A small-molecule ligand and the protein it binds are described below.
Small molecule (SMILES): CC(=O)N[C@H]1[C@H](O[C@H]2[C@H](O)[C@@H](NC(C)=O)CO[C@@H]2CO)O[C@H](CO)[C@@H](O)[C@@H]1O

Sequence of chain 1.A:
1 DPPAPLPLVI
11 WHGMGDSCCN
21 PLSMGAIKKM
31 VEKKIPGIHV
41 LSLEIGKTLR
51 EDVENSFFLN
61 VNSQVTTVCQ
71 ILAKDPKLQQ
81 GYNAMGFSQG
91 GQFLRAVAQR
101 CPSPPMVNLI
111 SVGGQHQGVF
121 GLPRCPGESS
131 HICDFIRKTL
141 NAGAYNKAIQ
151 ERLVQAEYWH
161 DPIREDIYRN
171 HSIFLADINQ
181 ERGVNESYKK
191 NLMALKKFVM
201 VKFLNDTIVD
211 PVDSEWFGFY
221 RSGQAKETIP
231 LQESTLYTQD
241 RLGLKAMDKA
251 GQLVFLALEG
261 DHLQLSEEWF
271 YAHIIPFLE

Binding-site contacts:
Ligand atom C5 contacts residue ASN205 of chain 1.A at 2.9 Å.
Ligand atom C5 contacts residue LEU204 of chain 1.A at 4.1 Å (hydrophobic).
Ligand atom C8 contacts residue ASN205 of chain 1.A at 3.5 Å.
Ligand atom C7 contacts residue ASN205 of chain 1.A at 3.4 Å.
Ligand atom C6 contacts residue ASN205 of chain 1.A at 4.2 Å.
Ligand atom C4 contacts residue ASN205 of chain 1.A at 3.5 Å.
Ligand atom O3 contacts residue ASN205 of chain 1.A at 4.3 Å.
Ligand atom C8 contacts residue GLY260 of chain 1.A at 4.3 Å.
Ligand atom O6 contacts residue ASN205 of chain 1.A at 4.5 Å.
Ligand atom O7 contacts residue GLU259 of chain 1.A at 3.3 Å (salt-bridge).
Ligand atom N2 contacts residue ASN205 of chain 1.A at 2.9 Å (h-bond).
Ligand atom C7 contacts residue GLU259 of chain 1.A at 2.6 Å.
Ligand atom C1 contacts residue ASN205 of chain 1.A at 1.4 Å.
Ligand atom C8 contacts residue GLU259 of chain 1.A at 2.3 Å.
Ligand atom O5 contacts residue ASN205 of chain 1.A at 2.4 Å (h-bond).
Ligand atom O5 contacts residue LEU204 of chain 1.A at 4.5 Å.
Ligand atom C6 contacts residue LEU204 of chain 1.A at 4.4 Å (hydrophobic).
Ligand atom N2 contacts residue GLU259 of chain 1.A at 3.1 Å (salt-bridge).
Ligand atom C2 contacts residue ASN205 of chain 1.A at 2.5 Å.
Ligand atom O7 contacts residue ASN205 of chain 1.A at 4.1 Å.
Ligand atom C3 contacts residue ASN205 of chain 1.A at 3.0 Å.
Ligand atom O6 contacts residue LEU204 of chain 1.A at 3.4 Å (h-bond).